Sequence of chain 3.A:
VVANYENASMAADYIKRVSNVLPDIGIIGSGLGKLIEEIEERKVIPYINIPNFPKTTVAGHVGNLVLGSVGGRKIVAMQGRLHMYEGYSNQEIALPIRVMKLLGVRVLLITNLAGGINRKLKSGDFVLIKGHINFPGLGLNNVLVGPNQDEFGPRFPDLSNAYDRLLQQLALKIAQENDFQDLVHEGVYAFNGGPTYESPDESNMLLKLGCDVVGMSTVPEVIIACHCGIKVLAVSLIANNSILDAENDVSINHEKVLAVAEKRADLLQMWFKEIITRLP

Binding-site contacts:
Ligand atom S contacts residue VAL219 of chain 3.A at 4.0 Å.
Ligand atom N contacts residue GLU203 of chain 3.A at 2.5 Å (salt-bridge).
Ligand atom C6 contacts residue LEU118 of chain 3.A at 4.0 Å (hydrophobic).
Ligand atom C1 contacts residue VAL219 of chain 3.A at 3.9 Å (hydrophobic).
Ligand atom C6 contacts residue GLY120 of chain 3.A at 4.0 Å.
Ligand atom C contacts residue MET221 of chain 3.A at 3.8 Å (hydrophobic).
Ligand atom C6 contacts residue VAL219 of chain 3.A at 4.1 Å (hydrophobic).
Ligand atom C2 contacts residue TYR202 of chain 3.A at 4.0 Å (hydrophobic).
Ligand atom C5 contacts residue ALA119 of chain 3.A at 3.8 Å (hydrophobic).
Ligand atom C4 contacts residue ALA244 of chain 3.A at 3.9 Å (hydrophobic).
Ligand atom C3 contacts residue ALA119 of chain 3.A at 3.7 Å (hydrophobic).
Ligand atom C2 contacts residue GLY120 of chain 3.A at 3.4 Å.
Ligand atom C2 contacts residue ALA119 of chain 3.A at 3.9 Å (hydrophobic).
Ligand atom C6 contacts residue TYR202 of chain 3.A at 4.0 Å (hydrophobic).
Ligand atom C contacts residue GLY220 of chain 3.A at 3.8 Å.
Ligand atom C4 contacts residue VAL262 of chain 3.A at 3.8 Å (hydrophobic).
Ligand atom C5 contacts residue LEU118 of chain 3.A at 3.7 Å (hydrophobic).
Ligand atom C contacts residue VAL219 of chain 3.A at 3.6 Å (hydrophobic).
Ligand atom C3 contacts residue GLY120 of chain 3.A at 3.5 Å.
Ligand atom S contacts residue MET221 of chain 3.A at 3.9 Å.
Ligand atom N contacts residue TYR202 of chain 3.A at 3.8 Å.
Ligand atom C5 contacts residue GLY120 of chain 3.A at 4.0 Å.
Ligand atom C4 contacts residue ALA119 of chain 3.A at 3.6 Å (hydrophobic).
Ligand atom C2 contacts residue ASN245 of chain 3.A at 3.8 Å.
Ligand atom S contacts residue DMS1 of chain 3.E at 3.8 Å.
Ligand atom O contacts residue ASN197 of chain 3.A at 3.0 Å (h-bond).
Ligand atom C1 contacts residue TYR202 of chain 3.A at 3.7 Å (hydrophobic).
Ligand atom N contacts residue VAL219 of chain 3.A at 3.7 Å.
Ligand atom C4 contacts residue GLY120 of chain 3.A at 3.8 Å.
Ligand atom C contacts residue GLU203 of chain 3.A at 3.6 Å.
Ligand atom C1 contacts residue GLY120 of chain 3.A at 3.5 Å.
Ligand atom C3 contacts residue ASN245 of chain 3.A at 3.7 Å.
Ligand atom O contacts residue VAL219 of chain 3.A at 4.0 Å.
Ligand atom S contacts residue GLY220 of chain 3.A at 3.6 Å.
Ligand atom C5 contacts residue DMS1 of chain 3.E at 3.8 Å.
Ligand atom O contacts residue GLY220 of chain 3.A at 3.6 Å.
Ligand atom O contacts residue GLU203 of chain 3.A at 3.7 Å.
Ligand atom C1 contacts residue GLU203 of chain 3.A at 3.7 Å.
Ligand atom C3 contacts residue ALA244 of chain 3.A at 4.0 Å (hydrophobic).
Ligand atom O contacts residue MET221 of chain 3.A at 3.4 Å.

A protein and the small-molecule ligand that binds it are described below.
Small molecule (SMILES): Oc1nc2ccccc2s1